Binding-site contacts:
Ligand atom FAD contacts residue TYR27 of chain 8.A at 4.4 Å.
Ligand atom CAI contacts residue DFE1 of chain 8.I at 1.4 Å.
Ligand atom FAF contacts residue SER26 of chain 8.A at 4.2 Å.
Ligand atom FAF contacts residue LEU23 of chain 18.A at 4.3 Å.
Ligand atom FAB contacts residue SER26 of chain 18.A at 3.2 Å.
Ligand atom CAJ contacts residue SER26 of chain 8.A at 4.2 Å.
Ligand atom FAB contacts residue TYR27 of chain 18.A at 3.4 Å.
Ligand atom FAD contacts residue LEU80 of chain 8.A at 3.6 Å.
Ligand atom OAH contacts residue DFE1 of chain 8.I at 0.8 Å.
Ligand atom FAD contacts residue DFE1 of chain 8.I at 1.4 Å.
Ligand atom FAB contacts residue LEU30 of chain 18.A at 4.0 Å.
Ligand atom FAC contacts residue SER26 of chain 18.A at 3.3 Å.
Ligand atom CAA contacts residue ALA54 of chain 18.A at 4.1 Å (hydrophobic).
Ligand atom CAA contacts residue SER26 of chain 18.A at 1.5 Å.
Ligand atom CAG contacts residue LEU23 of chain 18.A at 4.2 Å (hydrophobic).
Ligand atom CAI contacts residue SER26 of chain 18.A at 2.8 Å.
Ligand atom FAE contacts residue SER26 of chain 8.A at 3.3 Å.
Ligand atom CAA contacts residue LEU23 of chain 18.A at 4.3 Å (hydrophobic).
Ligand atom FAC contacts residue TYR27 of chain 18.A at 2.9 Å.
Ligand atom CAA contacts residue DFE1 of chain 8.I at 1.9 Å.
Ligand atom OAH contacts residue SER26 of chain 18.A at 3.9 Å.
Ligand atom CAI contacts residue LEU23 of chain 18.A at 4.1 Å (hydrophobic).
Ligand atom FAC contacts residue LEU23 of chain 18.A at 2.9 Å.
Ligand atom FAB contacts residue DFE1 of chain 8.I at 1.6 Å.
Ligand atom CAA contacts residue ARG58 of chain 18.A at 3.9 Å.
Ligand atom FAF contacts residue DFE1 of chain 8.I at 1.3 Å.
Ligand atom CAA contacts residue TYR27 of chain 18.A at 3.9 Å (hydrophobic).
Ligand atom FAC contacts residue DFE1 of chain 8.I at 1.7 Å.
Ligand atom CAJ contacts residue DFE1 of chain 8.I at 0.8 Å.
Ligand atom FAE contacts residue DFE1 of chain 8.I at 1.1 Å.
Ligand atom FAE contacts residue LEU23 of chain 8.A at 4.3 Å.
Ligand atom CAG contacts residue DFE1 of chain 8.I at 1.0 Å.
Ligand atom FAD contacts residue LEU23 of chain 8.A at 3.5 Å.
Ligand atom FAF contacts residue TYR27 of chain 8.A at 4.1 Å.
Ligand atom FAE contacts residue ARG58 of chain 8.A at 4.3 Å.
Ligand atom CAI contacts residue TYR27 of chain 18.A at 3.6 Å (hydrophobic).

Sequence of chain 8.A:
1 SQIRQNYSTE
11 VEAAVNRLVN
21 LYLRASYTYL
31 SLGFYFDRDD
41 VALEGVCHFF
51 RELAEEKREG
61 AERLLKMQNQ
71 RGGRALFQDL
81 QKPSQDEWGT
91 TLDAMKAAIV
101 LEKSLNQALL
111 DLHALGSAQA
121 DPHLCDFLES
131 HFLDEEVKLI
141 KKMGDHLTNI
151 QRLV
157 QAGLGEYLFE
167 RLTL

A small-molecule ligand and the protein it binds are described below.
Small molecule (SMILES): CC(F)(F)OCC(F)(F)F

Sequence of chain 18.A:
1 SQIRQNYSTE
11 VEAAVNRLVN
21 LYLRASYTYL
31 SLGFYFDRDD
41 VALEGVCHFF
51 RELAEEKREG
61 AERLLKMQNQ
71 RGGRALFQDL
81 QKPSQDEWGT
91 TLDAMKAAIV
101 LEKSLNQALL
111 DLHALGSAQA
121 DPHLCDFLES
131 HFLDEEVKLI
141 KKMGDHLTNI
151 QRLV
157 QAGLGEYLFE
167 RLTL